Sequence of chain 1.A:
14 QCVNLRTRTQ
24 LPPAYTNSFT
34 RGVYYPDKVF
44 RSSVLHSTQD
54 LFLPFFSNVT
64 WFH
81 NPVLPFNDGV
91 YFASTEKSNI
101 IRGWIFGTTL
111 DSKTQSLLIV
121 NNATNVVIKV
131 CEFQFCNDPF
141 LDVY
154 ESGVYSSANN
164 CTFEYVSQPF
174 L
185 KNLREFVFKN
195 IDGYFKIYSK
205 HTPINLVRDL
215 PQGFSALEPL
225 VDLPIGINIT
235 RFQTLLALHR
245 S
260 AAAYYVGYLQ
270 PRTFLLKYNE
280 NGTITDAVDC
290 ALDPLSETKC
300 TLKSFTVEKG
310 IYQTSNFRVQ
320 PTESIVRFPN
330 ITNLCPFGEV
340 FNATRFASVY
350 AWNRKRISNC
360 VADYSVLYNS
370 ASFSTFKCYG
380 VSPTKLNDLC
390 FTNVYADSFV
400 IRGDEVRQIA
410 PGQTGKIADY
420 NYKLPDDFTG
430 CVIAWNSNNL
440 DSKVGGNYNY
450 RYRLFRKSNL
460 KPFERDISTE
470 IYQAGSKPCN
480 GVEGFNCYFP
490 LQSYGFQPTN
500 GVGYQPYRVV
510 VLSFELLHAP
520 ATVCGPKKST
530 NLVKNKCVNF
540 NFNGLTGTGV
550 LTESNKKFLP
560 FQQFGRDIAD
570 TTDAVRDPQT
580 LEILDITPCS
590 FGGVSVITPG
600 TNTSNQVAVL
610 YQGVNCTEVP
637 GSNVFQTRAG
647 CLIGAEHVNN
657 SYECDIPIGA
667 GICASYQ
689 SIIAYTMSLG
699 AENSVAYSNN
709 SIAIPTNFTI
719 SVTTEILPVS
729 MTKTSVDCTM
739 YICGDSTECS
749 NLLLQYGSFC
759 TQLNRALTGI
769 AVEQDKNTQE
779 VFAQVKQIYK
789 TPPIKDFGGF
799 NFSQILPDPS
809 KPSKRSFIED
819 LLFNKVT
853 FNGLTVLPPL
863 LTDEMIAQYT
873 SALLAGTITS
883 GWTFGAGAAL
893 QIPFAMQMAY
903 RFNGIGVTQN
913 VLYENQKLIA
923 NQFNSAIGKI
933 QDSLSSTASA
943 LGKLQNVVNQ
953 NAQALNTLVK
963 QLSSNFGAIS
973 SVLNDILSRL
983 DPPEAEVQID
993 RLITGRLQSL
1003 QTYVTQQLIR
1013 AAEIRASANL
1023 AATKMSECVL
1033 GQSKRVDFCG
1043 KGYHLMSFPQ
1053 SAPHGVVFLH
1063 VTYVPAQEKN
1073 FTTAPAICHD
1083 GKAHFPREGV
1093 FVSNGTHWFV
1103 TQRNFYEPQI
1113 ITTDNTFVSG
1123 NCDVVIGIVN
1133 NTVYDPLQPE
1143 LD

Binding-site contacts:
Ligand atom C2 contacts residue ASN1096 of chain 1.A at 2.5 Å.
Ligand atom C7 contacts residue ASN1096 of chain 1.A at 3.5 Å.
Ligand atom C3 contacts residue HIS1099 of chain 1.A at 3.8 Å.
Ligand atom C3 contacts residue ASN1096 of chain 1.A at 3.8 Å.
Ligand atom O7 contacts residue ASN1096 of chain 1.A at 3.7 Å.
Ligand atom O4 contacts residue HIS1099 of chain 1.A at 3.6 Å.
Ligand atom O5 contacts residue HIS1099 of chain 1.A at 4.1 Å.
Ligand atom O5 contacts residue ASN1096 of chain 1.A at 2.4 Å (h-bond).
Ligand atom C4 contacts residue HIS1099 of chain 1.A at 4.0 Å.
Ligand atom N2 contacts residue THR1098 of chain 1.A at 4.0 Å.
Ligand atom N2 contacts residue ASN1096 of chain 1.A at 2.9 Å (h-bond).
Ligand atom C6 contacts residue PHE1101 of chain 1.A at 4.1 Å (hydrophobic).
Ligand atom C8 contacts residue THR1098 of chain 1.A at 4.2 Å.
Ligand atom C1 contacts residue ASN1096 of chain 1.A at 1.4 Å.
Ligand atom O5 contacts residue PHE1101 of chain 1.A at 4.3 Å.
Ligand atom C5 contacts residue ASN1096 of chain 1.A at 3.6 Å.
Ligand atom C4 contacts residue ASN1096 of chain 1.A at 4.2 Å.
Ligand atom C2 contacts residue HIS1099 of chain 1.A at 4.4 Å.
Ligand atom C5 contacts residue PHE1101 of chain 1.A at 4.4 Å (hydrophobic).
Ligand atom O7 contacts residue HIS1099 of chain 1.A at 4.4 Å.
Ligand atom C8 contacts residue ASN1096 of chain 1.A at 3.9 Å.
Ligand atom C1 contacts residue HIS1099 of chain 1.A at 3.9 Å.
Ligand atom C5 contacts residue HIS1099 of chain 1.A at 3.5 Å.

The protein below binds the small molecule below.
Small molecule (SMILES): CC(=O)N[C@H]1[C@H](O[C@H]2[C@H](O)[C@@H](NC(C)=O)CO[C@@H]2CO)O[C@H](CO)[C@@H](O)[C@@H]1O